A small-molecule ligand and the protein it binds are described below.
Small molecule (SMILES): CC(=O)N[C@@H]1[C@@H](O)[C@H](O)[C@@H](CO)O[C@H]1O

Binding-site contacts:
Ligand atom C1 contacts residue SER157 of chain 4.C at 4.2 Å.
Ligand atom C5 contacts residue SER157 of chain 4.C at 4.3 Å.
Ligand atom C5 contacts residue ASN154 of chain 4.C at 3.6 Å.
Ligand atom C1 contacts residue ASN154 of chain 4.C at 1.4 Å.
Ligand atom N2 contacts residue ASN154 of chain 4.C at 3.1 Å (h-bond).
Ligand atom C6 contacts residue SER157 of chain 4.C at 4.1 Å.
Ligand atom O5 contacts residue ASN154 of chain 4.C at 2.3 Å (h-bond).
Ligand atom C1 contacts residue SER156 of chain 4.C at 4.1 Å.
Ligand atom O5 contacts residue SER156 of chain 4.C at 4.3 Å.
Ligand atom C2 contacts residue ASN154 of chain 4.C at 2.5 Å.
Ligand atom C8 contacts residue ASN154 of chain 4.C at 3.8 Å.
Ligand atom C5 contacts residue SER156 of chain 4.C at 4.4 Å.
Ligand atom C7 contacts residue ASN154 of chain 4.C at 3.4 Å.
Ligand atom C3 contacts residue ASN154 of chain 4.C at 3.9 Å.
Ligand atom O6 contacts residue SER157 of chain 4.C at 4.4 Å.
Ligand atom C4 contacts residue ASN154 of chain 4.C at 4.2 Å.
Ligand atom O5 contacts residue SER157 of chain 4.C at 3.5 Å (h-bond).
Ligand atom O7 contacts residue ASN154 of chain 4.C at 3.8 Å.

Sequence of chain 4.C:
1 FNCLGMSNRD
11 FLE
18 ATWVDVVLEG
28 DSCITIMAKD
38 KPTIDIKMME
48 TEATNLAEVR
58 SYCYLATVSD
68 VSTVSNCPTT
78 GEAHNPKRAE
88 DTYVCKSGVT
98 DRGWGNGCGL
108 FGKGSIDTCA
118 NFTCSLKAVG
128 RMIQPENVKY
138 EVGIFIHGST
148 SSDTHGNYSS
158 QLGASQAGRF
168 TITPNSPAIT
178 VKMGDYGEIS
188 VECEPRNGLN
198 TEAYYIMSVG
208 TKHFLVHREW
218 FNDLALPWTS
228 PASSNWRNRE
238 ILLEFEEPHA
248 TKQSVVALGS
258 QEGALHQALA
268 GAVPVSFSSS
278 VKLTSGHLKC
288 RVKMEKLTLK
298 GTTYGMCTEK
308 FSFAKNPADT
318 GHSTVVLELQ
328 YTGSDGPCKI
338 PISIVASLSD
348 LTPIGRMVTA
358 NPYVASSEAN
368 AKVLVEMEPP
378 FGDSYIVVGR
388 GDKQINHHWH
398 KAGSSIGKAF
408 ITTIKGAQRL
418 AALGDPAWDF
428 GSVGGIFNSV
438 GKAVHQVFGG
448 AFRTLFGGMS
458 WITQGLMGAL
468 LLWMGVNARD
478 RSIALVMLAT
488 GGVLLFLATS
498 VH